Sequence of chain 1.B:
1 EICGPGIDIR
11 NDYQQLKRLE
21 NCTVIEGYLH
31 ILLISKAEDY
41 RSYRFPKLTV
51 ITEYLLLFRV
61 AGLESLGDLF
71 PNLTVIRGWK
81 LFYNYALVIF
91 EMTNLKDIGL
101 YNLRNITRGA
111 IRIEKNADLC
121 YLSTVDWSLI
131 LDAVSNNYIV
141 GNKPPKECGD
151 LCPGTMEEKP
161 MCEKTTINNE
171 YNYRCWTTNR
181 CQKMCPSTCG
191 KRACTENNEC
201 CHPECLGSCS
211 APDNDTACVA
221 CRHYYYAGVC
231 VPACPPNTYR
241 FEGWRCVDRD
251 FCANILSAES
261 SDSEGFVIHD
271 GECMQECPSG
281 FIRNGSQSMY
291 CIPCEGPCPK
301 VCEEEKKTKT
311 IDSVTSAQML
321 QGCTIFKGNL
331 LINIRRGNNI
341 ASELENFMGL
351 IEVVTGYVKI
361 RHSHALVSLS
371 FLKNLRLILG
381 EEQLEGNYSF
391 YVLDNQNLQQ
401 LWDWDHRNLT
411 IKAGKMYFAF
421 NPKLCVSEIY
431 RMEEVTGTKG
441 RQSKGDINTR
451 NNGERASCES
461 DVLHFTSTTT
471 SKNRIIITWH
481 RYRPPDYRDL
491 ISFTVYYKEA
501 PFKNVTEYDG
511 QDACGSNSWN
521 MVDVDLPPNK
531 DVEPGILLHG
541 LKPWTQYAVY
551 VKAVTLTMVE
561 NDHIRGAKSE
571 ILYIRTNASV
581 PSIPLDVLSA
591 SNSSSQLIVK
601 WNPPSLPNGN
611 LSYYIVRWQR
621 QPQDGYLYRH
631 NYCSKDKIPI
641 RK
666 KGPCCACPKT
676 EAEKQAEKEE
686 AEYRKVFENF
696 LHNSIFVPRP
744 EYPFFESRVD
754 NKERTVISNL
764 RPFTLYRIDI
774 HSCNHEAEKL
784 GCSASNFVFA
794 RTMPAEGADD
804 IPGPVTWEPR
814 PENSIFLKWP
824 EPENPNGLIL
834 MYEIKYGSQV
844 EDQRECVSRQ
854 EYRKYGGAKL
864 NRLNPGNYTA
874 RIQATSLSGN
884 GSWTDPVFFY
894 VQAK

The protein below binds the small molecule below.
Small molecule (SMILES): CC(=O)N[C@@H]1[C@@H](O)[C@H](O)[C@@H](CO)O[C@H]1O

Binding-site contacts:
Ligand atom O7 contacts residue LEU129 of chain 1.B at 4.4 Å.
Ligand atom C8 contacts residue ASP132 of chain 1.B at 3.6 Å.
Ligand atom C6 contacts residue ARG222 of chain 1.B at 3.8 Å.
Ligand atom C4 contacts residue ASN105 of chain 1.B at 4.2 Å.
Ligand atom C5 contacts residue ASN105 of chain 1.B at 3.6 Å.
Ligand atom C2 contacts residue ASN105 of chain 1.B at 2.5 Å.
Ligand atom N2 contacts residue ILE130 of chain 1.B at 4.1 Å.
Ligand atom N2 contacts residue ASN105 of chain 1.B at 3.0 Å (h-bond).
Ligand atom O6 contacts residue ARG222 of chain 1.B at 2.9 Å.
Ligand atom C8 contacts residue LEU129 of chain 1.B at 3.3 Å (hydrophobic).
Ligand atom C5 contacts residue LEU206 of chain 1.B at 4.3 Å (hydrophobic).
Ligand atom C1 contacts residue ASN105 of chain 1.B at 1.4 Å.
Ligand atom C4 contacts residue ARG222 of chain 1.B at 4.2 Å.
Ligand atom C7 contacts residue ILE130 of chain 1.B at 4.4 Å (hydrophobic).
Ligand atom N2 contacts residue LEU129 of chain 1.B at 4.3 Å.
Ligand atom C3 contacts residue ASN105 of chain 1.B at 3.8 Å.
Ligand atom C7 contacts residue LEU129 of chain 1.B at 3.8 Å (hydrophobic).
Ligand atom O5 contacts residue LEU206 of chain 1.B at 3.3 Å.
Ligand atom C7 contacts residue ASN105 of chain 1.B at 4.2 Å.
Ligand atom C1 contacts residue LEU206 of chain 1.B at 4.1 Å (hydrophobic).
Ligand atom C8 contacts residue ILE130 of chain 1.B at 3.4 Å (hydrophobic).
Ligand atom O5 contacts residue ASN105 of chain 1.B at 2.3 Å (h-bond).
Ligand atom C6 contacts residue LEU206 of chain 1.B at 4.1 Å (hydrophobic).
Ligand atom C8 contacts residue LEU131 of chain 1.B at 3.3 Å (hydrophobic).
Ligand atom C8 contacts residue SER128 of chain 1.B at 3.4 Å.
Ligand atom O6 contacts residue LEU206 of chain 1.B at 3.1 Å.